Binding-site contacts:
Ligand atom C7 contacts residue ASN122 of chain 1.I at 3.5 Å.
Ligand atom C8 contacts residue GLN100 of chain 1.I at 4.0 Å.
Ligand atom N2 contacts residue ASN122 of chain 1.I at 3.0 Å (h-bond).
Ligand atom O7 contacts residue ASN122 of chain 1.I at 3.5 Å.
Ligand atom C8 contacts residue THR98 of chain 1.I at 3.4 Å.
Ligand atom C2 contacts residue ASN122 of chain 1.I at 2.5 Å.
Ligand atom O5 contacts residue LYS133 of chain 1.I at 4.1 Å.
Ligand atom O6 contacts residue LYS131 of chain 1.I at 4.4 Å.
Ligand atom C1 contacts residue ASN122 of chain 1.I at 1.4 Å.
Ligand atom C5 contacts residue ASN122 of chain 1.I at 3.7 Å.
Ligand atom C7 contacts residue THR98 of chain 1.I at 4.5 Å.
Ligand atom O5 contacts residue ASN122 of chain 1.I at 2.3 Å (h-bond).
Ligand atom C3 contacts residue ASN122 of chain 1.I at 3.8 Å.
Ligand atom C6 contacts residue ASN122 of chain 1.I at 4.0 Å.
Ligand atom C1 contacts residue LYS133 of chain 1.I at 4.2 Å.
Ligand atom C4 contacts residue ASN122 of chain 1.I at 4.1 Å.
Ligand atom O6 contacts residue ASN122 of chain 1.I at 3.1 Å (h-bond).

Sequence of chain 1.I:
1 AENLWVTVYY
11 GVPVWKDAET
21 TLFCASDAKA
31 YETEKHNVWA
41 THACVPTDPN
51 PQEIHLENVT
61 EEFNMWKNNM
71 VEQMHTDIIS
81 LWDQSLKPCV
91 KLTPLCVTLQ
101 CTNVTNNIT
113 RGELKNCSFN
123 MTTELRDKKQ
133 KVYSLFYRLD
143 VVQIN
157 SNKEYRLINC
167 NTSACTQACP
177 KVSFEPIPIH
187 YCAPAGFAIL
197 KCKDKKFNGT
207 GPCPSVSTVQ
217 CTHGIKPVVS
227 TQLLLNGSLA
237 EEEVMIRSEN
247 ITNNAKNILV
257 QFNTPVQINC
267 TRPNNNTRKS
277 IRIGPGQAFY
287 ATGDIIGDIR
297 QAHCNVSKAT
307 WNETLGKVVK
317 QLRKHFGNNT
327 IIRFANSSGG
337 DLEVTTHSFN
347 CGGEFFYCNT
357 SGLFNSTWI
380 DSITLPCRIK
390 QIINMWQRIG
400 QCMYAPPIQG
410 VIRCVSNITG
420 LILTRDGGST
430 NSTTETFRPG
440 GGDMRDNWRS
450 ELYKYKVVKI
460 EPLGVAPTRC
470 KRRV

This protein binds this small molecule.
Small molecule (SMILES): CC(=O)N[C@H]1[C@H](O[C@H]2[C@H](O)[C@@H](NC(C)=O)CO[C@@H]2CO)O[C@H](CO)[C@@H](O[C@@H]2O[C@H](CO)[C@@H](O)[C@H](O)[C@@H]2O)[C@@H]1O